Binding-site contacts:
Ligand atom C4 contacts residue PHE82 of chain 1.A at 3.7 Å (hydrophobic).
Ligand atom O3G contacts residue ASP253 of chain 1.A at 3.0 Å (salt-bridge).
Ligand atom O3A contacts residue ALA85 of chain 1.A at 3.4 Å.
Ligand atom N6 contacts residue THR191 of chain 1.A at 3.1 Å (h-bond).
Ligand atom C1' contacts residue PHE82 of chain 1.A at 3.8 Å (hydrophobic).
Ligand atom O1B contacts residue ASP253 of chain 1.A at 2.9 Å (salt-bridge).
Ligand atom O5' contacts residue LYS104 of chain 1.A at 4.0 Å.
Ligand atom C2 contacts residue PHE82 of chain 1.A at 3.9 Å (hydrophobic).
Ligand atom O3' contacts residue ASN239 of chain 1.A at 3.3 Å (h-bond).
Ligand atom C6 contacts residue VAL194 of chain 1.A at 4.0 Å (hydrophobic).
Ligand atom N1 contacts residue VAL194 of chain 1.A at 3.1 Å (h-bond).
Ligand atom O2A contacts residue ASN239 of chain 1.A at 3.5 Å (h-bond).
Ligand atom N3 contacts residue PHE82 of chain 1.A at 3.3 Å.
Ligand atom C6 contacts residue ALA102 of chain 1.A at 3.8 Å (hydrophobic).
Ligand atom O2A contacts residue ASP253 of chain 1.A at 3.6 Å.
Ligand atom O4' contacts residue ALA83 of chain 1.A at 3.5 Å.
Ligand atom N1 contacts residue LEU193 of chain 1.A at 3.8 Å.
Ligand atom C5 contacts residue LEU252 of chain 1.A at 3.8 Å (hydrophobic).
Ligand atom O2B contacts residue ALA85 of chain 1.A at 3.1 Å.
Ligand atom O2B contacts residue SER86 of chain 1.A at 2.7 Å (h-bond).
Ligand atom C4 contacts residue LEU252 of chain 1.A at 3.8 Å (hydrophobic).
Ligand atom PB contacts residue ALA85 of chain 1.A at 3.8 Å.
Ligand atom C2 contacts residue VAL194 of chain 1.A at 3.9 Å (hydrophobic).
Ligand atom C6 contacts residue GLU192 of chain 1.A at 4.0 Å.
Ligand atom N6 contacts residue VAL194 of chain 1.A at 3.9 Å.
Ligand atom O1G contacts residue ASN239 of chain 1.A at 3.0 Å (h-bond).
Ligand atom PB contacts residue SER86 of chain 1.A at 4.0 Å.
Ligand atom N6 contacts residue LEU193 of chain 1.A at 3.9 Å.
Ligand atom C2' contacts residue PHE241 of chain 1.A at 3.8 Å (hydrophobic).
Ligand atom O3A contacts residue LYS104 of chain 1.A at 3.3 Å.
Ligand atom PG contacts residue ASP253 of chain 1.A at 3.5 Å.
Ligand atom O1G contacts residue ASP253 of chain 1.A at 3.0 Å (salt-bridge).
Ligand atom O2' contacts residue PHE241 of chain 1.A at 3.6 Å.
Ligand atom O4' contacts residue VAL90 of chain 1.A at 3.6 Å.
Ligand atom O1A contacts residue LYS104 of chain 1.A at 2.9 Å.
Ligand atom N6 contacts residue LEU252 of chain 1.A at 3.9 Å.
Ligand atom PA contacts residue LYS104 of chain 1.A at 3.5 Å.
Ligand atom N6 contacts residue GLU192 of chain 1.A at 2.8 Å (salt-bridge).
Ligand atom C5 contacts residue ALA102 of chain 1.A at 3.8 Å (hydrophobic).
Ligand atom C5' contacts residue ALA84 of chain 1.A at 3.9 Å (hydrophobic).

Sequence of chain 1.A:
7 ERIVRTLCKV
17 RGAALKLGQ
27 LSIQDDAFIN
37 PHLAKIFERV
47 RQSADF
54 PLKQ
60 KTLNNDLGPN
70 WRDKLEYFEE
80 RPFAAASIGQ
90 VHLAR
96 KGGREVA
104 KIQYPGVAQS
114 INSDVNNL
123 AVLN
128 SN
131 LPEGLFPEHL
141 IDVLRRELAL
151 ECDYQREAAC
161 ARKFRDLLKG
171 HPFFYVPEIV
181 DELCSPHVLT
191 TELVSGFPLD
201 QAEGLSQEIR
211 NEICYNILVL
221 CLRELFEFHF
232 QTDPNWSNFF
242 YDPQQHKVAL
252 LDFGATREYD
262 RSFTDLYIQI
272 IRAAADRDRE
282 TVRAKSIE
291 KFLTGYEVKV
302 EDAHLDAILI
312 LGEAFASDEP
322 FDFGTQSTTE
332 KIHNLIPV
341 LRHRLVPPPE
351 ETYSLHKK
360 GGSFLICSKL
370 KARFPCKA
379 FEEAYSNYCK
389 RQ

The protein below binds the small molecule below.
Small molecule (SMILES): Nc1ncnc2c1ncn2[C@@H]1O[C@H](CO[P](=O)(O)O[P](=O)(O)NP(=O)(O)O)[C@@H](O)[C@H]1O